Sequence of chain 1.C:
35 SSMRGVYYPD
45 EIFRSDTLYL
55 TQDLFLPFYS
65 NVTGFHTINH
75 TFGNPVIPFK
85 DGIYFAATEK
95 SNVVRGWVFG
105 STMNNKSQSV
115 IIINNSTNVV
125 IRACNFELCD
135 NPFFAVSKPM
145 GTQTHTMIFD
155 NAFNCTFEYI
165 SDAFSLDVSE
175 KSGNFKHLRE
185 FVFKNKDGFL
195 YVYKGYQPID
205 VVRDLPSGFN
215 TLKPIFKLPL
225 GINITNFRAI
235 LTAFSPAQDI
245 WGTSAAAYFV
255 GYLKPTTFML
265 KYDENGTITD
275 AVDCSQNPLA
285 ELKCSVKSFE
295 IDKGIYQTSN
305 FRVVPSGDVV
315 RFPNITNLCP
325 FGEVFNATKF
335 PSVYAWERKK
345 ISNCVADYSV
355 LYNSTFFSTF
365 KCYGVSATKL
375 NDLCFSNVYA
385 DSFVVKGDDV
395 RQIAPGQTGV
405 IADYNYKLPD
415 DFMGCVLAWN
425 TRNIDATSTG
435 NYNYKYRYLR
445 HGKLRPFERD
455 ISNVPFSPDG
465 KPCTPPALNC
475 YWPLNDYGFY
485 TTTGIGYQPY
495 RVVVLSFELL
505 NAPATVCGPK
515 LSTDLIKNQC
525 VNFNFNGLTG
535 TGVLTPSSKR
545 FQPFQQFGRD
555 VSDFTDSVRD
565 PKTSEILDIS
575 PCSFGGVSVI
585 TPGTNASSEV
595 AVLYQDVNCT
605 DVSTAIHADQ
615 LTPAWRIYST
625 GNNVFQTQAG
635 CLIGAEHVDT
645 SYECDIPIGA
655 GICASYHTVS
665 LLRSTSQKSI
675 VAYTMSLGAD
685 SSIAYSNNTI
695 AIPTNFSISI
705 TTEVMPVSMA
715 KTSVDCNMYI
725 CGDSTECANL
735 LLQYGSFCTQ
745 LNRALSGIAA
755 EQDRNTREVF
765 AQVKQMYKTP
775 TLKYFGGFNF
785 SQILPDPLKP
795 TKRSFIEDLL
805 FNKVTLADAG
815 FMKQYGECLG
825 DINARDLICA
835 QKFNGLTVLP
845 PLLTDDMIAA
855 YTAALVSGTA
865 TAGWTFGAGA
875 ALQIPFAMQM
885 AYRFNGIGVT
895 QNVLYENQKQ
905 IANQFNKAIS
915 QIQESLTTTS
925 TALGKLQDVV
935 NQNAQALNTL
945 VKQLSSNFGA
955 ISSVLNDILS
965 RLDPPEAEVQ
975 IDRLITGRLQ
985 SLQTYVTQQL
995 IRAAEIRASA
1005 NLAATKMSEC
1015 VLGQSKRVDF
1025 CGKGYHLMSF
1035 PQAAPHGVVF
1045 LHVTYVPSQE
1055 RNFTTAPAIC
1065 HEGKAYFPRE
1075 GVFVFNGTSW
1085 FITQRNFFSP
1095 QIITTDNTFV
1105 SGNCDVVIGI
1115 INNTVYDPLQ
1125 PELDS

A small-molecule ligand and the protein it binds are described below.
Small molecule (SMILES): CC(=O)N[C@@H]1[C@@H](O)[C@H](O)[C@@H](CO)O[C@H]1O

Binding-site contacts:
Ligand atom O5 contacts residue GLN786 of chain 1.C at 4.0 Å.
Ligand atom C8 contacts residue TYR778 of chain 1.C at 3.5 Å (hydrophobic).
Ligand atom O5 contacts residue SER785 of chain 1.C at 3.7 Å.
Ligand atom N2 contacts residue ASN783 of chain 1.C at 3.0 Å (h-bond).
Ligand atom O5 contacts residue ASN783 of chain 1.C at 2.3 Å (h-bond).
Ligand atom O7 contacts residue ASN783 of chain 1.C at 3.4 Å (h-bond).
Ligand atom C5 contacts residue ASN783 of chain 1.C at 3.7 Å.
Ligand atom C3 contacts residue ASN783 of chain 1.C at 3.8 Å.
Ligand atom C4 contacts residue ASN783 of chain 1.C at 4.2 Å.
Ligand atom C1 contacts residue ASN783 of chain 1.C at 1.4 Å.
Ligand atom C5 contacts residue SER785 of chain 1.C at 3.8 Å.
Ligand atom C7 contacts residue TYR778 of chain 1.C at 3.8 Å (hydrophobic).
Ligand atom O7 contacts residue TYR778 of chain 1.C at 3.5 Å.
Ligand atom C1 contacts residue SER785 of chain 1.C at 3.4 Å.
Ligand atom C7 contacts residue ASN783 of chain 1.C at 3.4 Å.
Ligand atom N2 contacts residue TYR778 of chain 1.C at 4.5 Å.
Ligand atom C2 contacts residue ASN783 of chain 1.C at 2.5 Å.
Ligand atom C6 contacts residue GLN786 of chain 1.C at 3.3 Å.
Ligand atom C5 contacts residue GLN786 of chain 1.C at 3.5 Å.